Binding-site contacts:
Ligand atom O2P contacts residue SER199 of chain 4.A at 2.7 Å (h-bond).
Ligand atom P contacts residue SER199 of chain 4.A at 3.7 Å.
Ligand atom O3P contacts residue GLY257 of chain 4.A at 3.0 Å (h-bond).
Ligand atom O2' contacts residue ASP234 of chain 4.A at 2.7 Å (salt-bridge).
Ligand atom O5' contacts residue GLY235 of chain 4.A at 3.5 Å.
Ligand atom C2 contacts residue FWM1 of chain 4.C at 3.2 Å.
Ligand atom C3' contacts residue ASP234 of chain 4.A at 3.4 Å.
Ligand atom O1P contacts residue GLY198 of chain 4.A at 3.6 Å.
Ligand atom N7 contacts residue ILE200 of chain 4.A at 3.6 Å.
Ligand atom C8 contacts residue MET70 of chain 4.A at 3.6 Å (hydrophobic).
Ligand atom O6 contacts residue GLY283 of chain 4.A at 3.1 Å.
Ligand atom O3' contacts residue ASP234 of chain 4.A at 2.6 Å (salt-bridge).
Ligand atom O1P contacts residue SER199 of chain 4.A at 2.9 Å (h-bond).
Ligand atom O2P contacts residue SER258 of chain 4.A at 3.1 Å (h-bond).
Ligand atom O3P contacts residue SER258 of chain 4.A at 3.3 Å (h-bond).
Ligand atom N1 contacts residue GLU318 of chain 4.A at 2.7 Å (salt-bridge).
Ligand atom C3' contacts residue SER68 of chain 4.A at 3.6 Å.
Ligand atom C5 contacts residue FWM1 of chain 4.C at 3.6 Å.
Ligand atom O2' contacts residue ASN173 of chain 4.A at 3.6 Å (h-bond).
Ligand atom N3 contacts residue FWM1 of chain 4.C at 3.3 Å.
Ligand atom C2 contacts residue CYS201 of chain 4.A at 3.4 Å (hydrophobic).
Ligand atom O3' contacts residue SER68 of chain 4.A at 2.8 Å (h-bond).
Ligand atom O1P contacts residue GLY236 of chain 4.A at 2.9 Å (h-bond).
Ligand atom O5' contacts residue GLY198 of chain 4.A at 3.5 Å.
Ligand atom C6 contacts residue FWM1 of chain 4.C at 2.9 Å.
Ligand atom C5' contacts residue TYR281 of chain 4.A at 3.6 Å (hydrophobic).
Ligand atom N7 contacts residue MET284 of chain 4.A at 3.0 Å (h-bond).
Ligand atom N1 contacts residue FWM1 of chain 4.C at 2.7 Å (h-bond).
Ligand atom C4' contacts residue ASP234 of chain 4.A at 3.3 Å.
Ligand atom O6 contacts residue FWM1 of chain 4.C at 3.1 Å (h-bond).
Ligand atom C2 contacts residue GLU318 of chain 4.A at 3.4 Å.
Ligand atom O2P contacts residue TYR281 of chain 4.A at 2.6 Å (h-bond).
Ligand atom C6 contacts residue GLY285 of chain 4.A at 3.7 Å.
Ligand atom O6 contacts residue GLY285 of chain 4.A at 2.7 Å (h-bond).
Ligand atom N7 contacts residue GLY283 of chain 4.A at 3.6 Å.
Ligand atom C5 contacts residue ILE200 of chain 4.A at 3.4 Å (hydrophobic).
Ligand atom O6 contacts residue GLY319 of chain 4.A at 3.4 Å.
Ligand atom O2' contacts residue FWM1 of chain 4.C at 3.2 Å.
Ligand atom O6 contacts residue MET284 of chain 4.A at 3.1 Å (h-bond).
Ligand atom C1' contacts residue FWM1 of chain 4.C at 3.7 Å.

The small molecule below binds the protein below.
Small molecule (SMILES): O=c1[nH]cnc2c1ncn2[C@@H]1O[C@H](COP(=O)(O)O)[C@@H](O)[C@H]1O

Sequence of chain 4.A:
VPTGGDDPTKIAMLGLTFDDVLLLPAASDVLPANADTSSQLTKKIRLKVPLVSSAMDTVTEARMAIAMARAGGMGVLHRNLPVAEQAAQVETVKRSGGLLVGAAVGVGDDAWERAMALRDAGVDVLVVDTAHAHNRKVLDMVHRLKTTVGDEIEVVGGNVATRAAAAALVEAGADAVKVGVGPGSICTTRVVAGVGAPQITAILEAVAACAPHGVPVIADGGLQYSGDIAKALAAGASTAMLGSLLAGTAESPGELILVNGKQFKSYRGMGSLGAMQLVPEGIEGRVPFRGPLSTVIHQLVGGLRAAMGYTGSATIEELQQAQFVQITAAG